Binding-site contacts:
Ligand atom C1 contacts residue THR392 of chain 1.A at 4.5 Å.
Ligand atom C5 contacts residue LEU464 of chain 1.A at 4.0 Å (hydrophobic).
Ligand atom C2 contacts residue ASP463 of chain 1.A at 3.9 Å.
Ligand atom C5 contacts residue GLU391 of chain 1.A at 3.8 Å.
Ligand atom C1 contacts residue LEU464 of chain 1.A at 3.3 Å (hydrophobic).
Ligand atom BR4 contacts residue THR392 of chain 1.A at 4.0 Å.
Ligand atom C1 contacts residue GLU391 of chain 1.A at 3.9 Å.
Ligand atom C3 contacts residue THR392 of chain 1.A at 4.4 Å.
Ligand atom C6 contacts residue GLU391 of chain 1.A at 3.4 Å.
Ligand atom O1 contacts residue GLU391 of chain 1.A at 4.0 Å.
Ligand atom O1 contacts residue ASP463 of chain 1.A at 3.5 Å.
Ligand atom C5 contacts residue THR392 of chain 1.A at 3.8 Å.
Ligand atom C4 contacts residue LEU393 of chain 1.A at 4.0 Å (hydrophobic).
Ligand atom C2 contacts residue PHE454 of chain 1.A at 4.1 Å (hydrophobic).
Ligand atom C4 contacts residue LEU464 of chain 1.A at 4.5 Å (hydrophobic).
Ligand atom C2 contacts residue ALA467 of chain 1.A at 4.4 Å (hydrophobic).
Ligand atom C3 contacts residue LEU393 of chain 1.A at 3.5 Å (hydrophobic).
Ligand atom O1 contacts residue LEU464 of chain 1.A at 3.2 Å (h-bond).
Ligand atom C4 contacts residue THR392 of chain 1.A at 4.0 Å.
Ligand atom C1 contacts residue ASP463 of chain 1.A at 3.8 Å.
Ligand atom BR4 contacts residue TRP338 of chain 1.A at 4.1 Å.
Ligand atom C2 contacts residue LEU464 of chain 1.A at 3.9 Å (hydrophobic).
Ligand atom C3 contacts residue LEU464 of chain 1.A at 4.4 Å (hydrophobic).
Ligand atom C6 contacts residue LEU464 of chain 1.A at 3.5 Å (hydrophobic).
Ligand atom BR4 contacts residue LEU393 of chain 1.A at 3.5 Å.
Ligand atom C3 contacts residue ALA467 of chain 1.A at 4.0 Å (hydrophobic).
Ligand atom C6 contacts residue THR392 of chain 1.A at 3.8 Å.
Ligand atom C2 contacts residue LEU393 of chain 1.A at 4.2 Å (hydrophobic).

Sequence of chain 1.A:
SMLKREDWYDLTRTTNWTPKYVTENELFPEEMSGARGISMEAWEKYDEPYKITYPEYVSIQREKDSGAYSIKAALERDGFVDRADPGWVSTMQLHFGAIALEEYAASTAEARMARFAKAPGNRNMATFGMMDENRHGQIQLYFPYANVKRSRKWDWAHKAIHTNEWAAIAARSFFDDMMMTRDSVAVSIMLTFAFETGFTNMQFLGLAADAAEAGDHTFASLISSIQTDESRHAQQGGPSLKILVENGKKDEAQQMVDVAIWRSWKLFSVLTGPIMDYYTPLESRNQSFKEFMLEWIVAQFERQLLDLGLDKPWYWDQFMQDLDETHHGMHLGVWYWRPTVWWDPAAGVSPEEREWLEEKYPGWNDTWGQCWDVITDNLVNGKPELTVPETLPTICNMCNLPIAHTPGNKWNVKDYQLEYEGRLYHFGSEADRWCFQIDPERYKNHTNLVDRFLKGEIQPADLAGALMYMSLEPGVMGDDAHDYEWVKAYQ

A protein and the small-molecule ligand that binds it are described below.
Small molecule (SMILES): Oc1ccc(Br)cc1